This protein binds this small molecule.
Small molecule (SMILES): CC(=O)N[C@@H]1[C@@H](O)[C@H](O)[C@@H](CO)O[C@H]1O

Sequence of chain 52.B:
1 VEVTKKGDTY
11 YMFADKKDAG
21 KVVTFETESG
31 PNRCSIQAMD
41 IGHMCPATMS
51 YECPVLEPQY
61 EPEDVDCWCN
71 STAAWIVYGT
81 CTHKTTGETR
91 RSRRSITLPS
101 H

Binding-site contacts:
Ligand atom C6 contacts residue ARG33 of chain 52.B at 3.7 Å.
Ligand atom C5 contacts residue ARG33 of chain 52.B at 3.9 Å.
Ligand atom N2 contacts residue ASN32 of chain 52.B at 4.2 Å.
Ligand atom N2 contacts residue ASN70 of chain 52.B at 2.9 Å (h-bond).
Ligand atom O6 contacts residue ARG33 of chain 52.B at 3.0 Å (salt-bridge).
Ligand atom C3 contacts residue PRO31 of chain 52.B at 4.1 Å (hydrophobic).
Ligand atom C5 contacts residue ASN70 of chain 52.B at 3.7 Å.
Ligand atom C7 contacts residue ASN70 of chain 52.B at 3.4 Å.
Ligand atom C1 contacts residue ASN70 of chain 52.B at 1.4 Å.
Ligand atom N2 contacts residue PRO31 of chain 52.B at 2.8 Å (h-bond).
Ligand atom O7 contacts residue ASN70 of chain 52.B at 3.5 Å (h-bond).
Ligand atom O5 contacts residue ARG33 of chain 52.B at 4.3 Å.
Ligand atom O7 contacts residue SER71 of chain 52.B at 4.4 Å.
Ligand atom O5 contacts residue ASN70 of chain 52.B at 2.4 Å (h-bond).
Ligand atom C7 contacts residue PRO31 of chain 52.B at 3.2 Å (hydrophobic).
Ligand atom C1 contacts residue ARG33 of chain 52.B at 4.1 Å.
Ligand atom C4 contacts residue ASN70 of chain 52.B at 4.2 Å.
Ligand atom C3 contacts residue ASN70 of chain 52.B at 3.8 Å.
Ligand atom C2 contacts residue PRO31 of chain 52.B at 4.0 Å (hydrophobic).
Ligand atom C8 contacts residue ASN70 of chain 52.B at 3.9 Å.
Ligand atom C2 contacts residue ASN70 of chain 52.B at 2.5 Å.
Ligand atom O7 contacts residue PRO31 of chain 52.B at 3.0 Å (h-bond).
Ligand atom O3 contacts residue PRO31 of chain 52.B at 4.2 Å.